Binding-site contacts:
Ligand atom O5 contacts residue ASN154 of chain 2.A at 3.8 Å.
Ligand atom C4 contacts residue ASP2 of chain 2.A at 4.5 Å.
Ligand atom C6 contacts residue ASN154 of chain 2.A at 4.3 Å.
Ligand atom C4 contacts residue ASN154 of chain 2.A at 4.5 Å.
Ligand atom C2 contacts residue ASN5 of chain 2.A at 2.4 Å.
Ligand atom C8 contacts residue ASN4 of chain 2.A at 4.3 Å.
Ligand atom O3 contacts residue ASP2 of chain 2.A at 2.8 Å (salt-bridge).
Ligand atom C3 contacts residue PHE3 of chain 2.A at 4.2 Å (hydrophobic).
Ligand atom O7 contacts residue ASN5 of chain 2.A at 4.2 Å.
Ligand atom C4 contacts residue ASN5 of chain 2.A at 4.2 Å.
Ligand atom C8 contacts residue ASP2 of chain 2.A at 4.1 Å.
Ligand atom O6 contacts residue ASN154 of chain 2.A at 4.3 Å.
Ligand atom C7 contacts residue PHE3 of chain 2.A at 3.4 Å (hydrophobic).
Ligand atom C1 contacts residue ASN5 of chain 2.A at 1.4 Å.
Ligand atom C2 contacts residue PHE3 of chain 2.A at 3.7 Å (hydrophobic).
Ligand atom C1 contacts residue ASN154 of chain 2.A at 3.9 Å.
Ligand atom N2 contacts residue ASN5 of chain 2.A at 2.8 Å (h-bond).
Ligand atom O4 contacts residue ASP2 of chain 2.A at 4.0 Å.
Ligand atom C7 contacts residue ASP2 of chain 2.A at 4.2 Å.
Ligand atom N2 contacts residue PHE3 of chain 2.A at 2.7 Å (h-bond).
Ligand atom O5 contacts residue ASN5 of chain 2.A at 2.3 Å (h-bond).
Ligand atom C1 contacts residue PHE3 of chain 2.A at 3.7 Å (hydrophobic).
Ligand atom N2 contacts residue ASP2 of chain 2.A at 4.1 Å.
Ligand atom C5 contacts residue ASN5 of chain 2.A at 3.6 Å.
Ligand atom C5 contacts residue ASN154 of chain 2.A at 3.5 Å.
Ligand atom C3 contacts residue ASN5 of chain 2.A at 3.7 Å.
Ligand atom C8 contacts residue PHE3 of chain 2.A at 3.2 Å (hydrophobic).
Ligand atom C3 contacts residue ASP2 of chain 2.A at 3.5 Å.
Ligand atom C7 contacts residue ASN5 of chain 2.A at 3.7 Å.

Sequence of chain 2.A:
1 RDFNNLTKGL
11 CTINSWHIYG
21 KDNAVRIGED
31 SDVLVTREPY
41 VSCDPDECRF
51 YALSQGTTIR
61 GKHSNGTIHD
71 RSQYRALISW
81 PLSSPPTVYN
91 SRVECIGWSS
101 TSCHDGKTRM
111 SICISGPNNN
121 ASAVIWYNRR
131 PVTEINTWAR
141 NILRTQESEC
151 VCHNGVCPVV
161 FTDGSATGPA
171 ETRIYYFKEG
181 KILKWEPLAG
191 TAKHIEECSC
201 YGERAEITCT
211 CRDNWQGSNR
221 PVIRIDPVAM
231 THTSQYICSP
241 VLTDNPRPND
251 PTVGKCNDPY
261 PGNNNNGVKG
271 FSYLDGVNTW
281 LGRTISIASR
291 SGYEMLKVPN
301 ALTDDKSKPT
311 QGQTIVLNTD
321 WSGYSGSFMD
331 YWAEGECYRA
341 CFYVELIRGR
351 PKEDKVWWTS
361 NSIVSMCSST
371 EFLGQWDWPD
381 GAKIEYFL

This protein binds this small molecule.
Small molecule (SMILES): CC(=O)N[C@@H]1[C@@H](O)[C@H](O)[C@@H](CO)O[C@H]1O